Binding-site contacts:
Ligand atom C12 contacts residue LYS227 of chain 1.C at 3.6 Å.
Ligand atom C02 contacts residue ARG263 of chain 1.C at 3.6 Å.
Ligand atom N05 contacts residue ASP191 of chain 1.C at 3.0 Å (salt-bridge).
Ligand atom N02 contacts residue LYS227 of chain 1.C at 3.3 Å (salt-bridge).
Ligand atom O02 contacts residue ARG228 of chain 1.C at 3.0 Å (salt-bridge).
Ligand atom C06 contacts residue LYS227 of chain 1.C at 3.3 Å.
Ligand atom N04 contacts residue ASP191 of chain 1.C at 2.9 Å (salt-bridge).
Ligand atom N08 contacts residue ARG243 of chain 1.C at 3.1 Å (salt-bridge).
Ligand atom C07 contacts residue ASN127 of chain 1.C at 3.6 Å.
Ligand atom C06 contacts residue ALA223 of chain 1.C at 3.4 Å (hydrophobic).
Ligand atom C18 contacts residue SER40 of chain 1.C at 3.6 Å.
Ligand atom N01 contacts residue ARG263 of chain 1.C at 3.3 Å (salt-bridge).
Ligand atom C07 contacts residue ASP191 of chain 1.C at 3.3 Å.
Ligand atom O04 contacts residue ARG228 of chain 1.C at 3.3 Å (salt-bridge).
Ligand atom O01 contacts residue ALA223 of chain 1.C at 3.2 Å.
Ligand atom C15 contacts residue LEU41 of chain 1.C at 3.5 Å (hydrophobic).
Ligand atom N05 contacts residue ASN127 of chain 1.C at 2.7 Å (h-bond).
Ligand atom C07 contacts residue MET152 of chain 1.C at 3.6 Å (hydrophobic).
Ligand atom O01 contacts residue LYS227 of chain 1.C at 2.3 Å (salt-bridge).
Ligand atom N04 contacts residue MET152 of chain 1.C at 3.3 Å (h-bond).
Ligand atom N02 contacts residue ARG263 of chain 1.C at 3.6 Å.
Ligand atom C17 contacts residue SER40 of chain 1.C at 3.5 Å.
Ligand atom C04 contacts residue ARG263 of chain 1.C at 3.6 Å.
Ligand atom N03 contacts residue ASN127 of chain 1.C at 3.0 Å (h-bond).
Ligand atom C16 contacts residue LEU41 of chain 1.C at 3.6 Å (hydrophobic).
Ligand atom N01 contacts residue ASP108 of chain 1.C at 2.9 Å (salt-bridge).
Ligand atom O01 contacts residue PHE196 of chain 1.C at 3.5 Å.
Ligand atom N04 contacts residue ALA223 of chain 1.C at 3.5 Å.
Ligand atom O04 contacts residue LYS227 of chain 1.C at 3.6 Å.
Ligand atom C03 contacts residue ASP108 of chain 1.C at 3.5 Å.
Ligand atom O04 contacts residue ARG243 of chain 1.C at 3.4 Å (salt-bridge).
Ligand atom O03 contacts residue ARG228 of chain 1.C at 3.6 Å.
Ligand atom C06 contacts residue MET152 of chain 1.C at 3.5 Å (hydrophobic).
Ligand atom C01 contacts residue ARG263 of chain 1.C at 3.6 Å.
Ligand atom N07 contacts residue ARG228 of chain 1.C at 3.0 Å (salt-bridge).
Ligand atom N02 contacts residue PHE196 of chain 1.C at 3.5 Å.
Ligand atom N07 contacts residue LYS227 of chain 1.C at 3.3 Å.
Ligand atom N06 contacts residue PHE196 of chain 1.C at 3.2 Å.
Ligand atom C03 contacts residue ARG263 of chain 1.C at 3.3 Å.
Ligand atom C14 contacts residue ARG228 of chain 1.C at 3.5 Å.

Sequence of chain 1.C:
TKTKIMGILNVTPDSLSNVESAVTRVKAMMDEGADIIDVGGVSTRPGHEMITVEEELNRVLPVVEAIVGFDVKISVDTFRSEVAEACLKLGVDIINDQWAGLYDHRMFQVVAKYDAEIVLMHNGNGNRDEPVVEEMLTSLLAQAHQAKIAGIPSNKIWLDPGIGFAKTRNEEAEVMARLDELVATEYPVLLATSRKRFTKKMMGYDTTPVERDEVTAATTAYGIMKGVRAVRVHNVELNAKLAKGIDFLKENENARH

This small molecule binds to this protein.
Small molecule (SMILES): Cc1noc(NS(=O)(=O)c2ccc(NCc3cnc4nc(N)[nH]c(=O)c4n3)cc2)c1C